Sequence of chain 1.A:
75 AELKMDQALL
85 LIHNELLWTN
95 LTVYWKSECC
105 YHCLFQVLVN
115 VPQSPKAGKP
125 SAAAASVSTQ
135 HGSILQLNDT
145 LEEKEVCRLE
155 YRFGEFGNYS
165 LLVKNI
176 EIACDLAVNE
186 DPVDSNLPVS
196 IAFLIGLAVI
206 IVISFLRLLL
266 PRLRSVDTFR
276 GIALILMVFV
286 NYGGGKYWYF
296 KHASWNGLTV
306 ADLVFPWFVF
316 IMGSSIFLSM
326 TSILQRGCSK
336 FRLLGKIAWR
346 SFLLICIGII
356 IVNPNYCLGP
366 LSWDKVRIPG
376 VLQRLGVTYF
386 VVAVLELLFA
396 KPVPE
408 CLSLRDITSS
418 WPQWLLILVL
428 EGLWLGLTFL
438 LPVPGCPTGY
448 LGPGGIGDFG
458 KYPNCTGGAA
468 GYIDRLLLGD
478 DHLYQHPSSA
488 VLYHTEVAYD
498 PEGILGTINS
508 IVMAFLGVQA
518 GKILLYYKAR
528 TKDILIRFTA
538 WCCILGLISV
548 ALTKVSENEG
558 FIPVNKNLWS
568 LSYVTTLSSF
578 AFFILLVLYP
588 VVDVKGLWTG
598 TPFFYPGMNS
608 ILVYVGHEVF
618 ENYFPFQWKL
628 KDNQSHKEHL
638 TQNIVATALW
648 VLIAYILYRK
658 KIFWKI

A protein and the small-molecule ligand that binds it are described below.
Small molecule (SMILES): CC(=O)N[C@H]1[C@H](O[C@H]2[C@H](O)[C@@H](NC(C)=O)CO[C@@H]2CO)O[C@H](CO)[C@@H](O)[C@@H]1O

Binding-site contacts:
Ligand atom C4 contacts residue ASN162 of chain 1.A at 4.2 Å.
Ligand atom C3 contacts residue ASN162 of chain 1.A at 3.8 Å.
Ligand atom C7 contacts residue ALA75 of chain 1.A at 4.4 Å (hydrophobic).
Ligand atom C6 contacts residue ASN184 of chain 1.A at 3.5 Å.
Ligand atom C2 contacts residue ASN162 of chain 1.A at 2.5 Å.
Ligand atom N2 contacts residue ASN162 of chain 1.A at 2.9 Å (h-bond).
Ligand atom C1 contacts residue ASN162 of chain 1.A at 1.4 Å.
Ligand atom C1 contacts residue LEU83 of chain 1.A at 4.3 Å (hydrophobic).
Ligand atom O5 contacts residue ASN184 of chain 1.A at 3.7 Å.
Ligand atom C7 contacts residue LEU83 of chain 1.A at 4.3 Å (hydrophobic).
Ligand atom O7 contacts residue LEU83 of chain 1.A at 4.1 Å.
Ligand atom O7 contacts residue ALA75 of chain 1.A at 3.2 Å.
Ligand atom N2 contacts residue LEU83 of chain 1.A at 3.8 Å.
Ligand atom C5 contacts residue ASN162 of chain 1.A at 3.6 Å.
Ligand atom C1 contacts residue LEU85 of chain 1.A at 4.0 Å (hydrophobic).
Ligand atom C8 contacts residue ASN162 of chain 1.A at 3.5 Å.
Ligand atom C6 contacts residue ASN162 of chain 1.A at 4.5 Å.
Ligand atom O6 contacts residue ASN184 of chain 1.A at 2.9 Å (h-bond).
Ligand atom O5 contacts residue LEU85 of chain 1.A at 4.3 Å.
Ligand atom O7 contacts residue ASN162 of chain 1.A at 4.4 Å.
Ligand atom C7 contacts residue ASN162 of chain 1.A at 3.4 Å.
Ligand atom C5 contacts residue LEU85 of chain 1.A at 4.1 Å (hydrophobic).
Ligand atom O5 contacts residue ASN162 of chain 1.A at 2.3 Å (h-bond).
Ligand atom C5 contacts residue ASN184 of chain 1.A at 3.8 Å.